This protein binds this small molecule.
Small molecule (SMILES): Nc1ncnc2c1ncn2[C@H]1C[C@H](O)[C@@H](COP(=O)(O)O)O1

Sequence of chain 1.AB:
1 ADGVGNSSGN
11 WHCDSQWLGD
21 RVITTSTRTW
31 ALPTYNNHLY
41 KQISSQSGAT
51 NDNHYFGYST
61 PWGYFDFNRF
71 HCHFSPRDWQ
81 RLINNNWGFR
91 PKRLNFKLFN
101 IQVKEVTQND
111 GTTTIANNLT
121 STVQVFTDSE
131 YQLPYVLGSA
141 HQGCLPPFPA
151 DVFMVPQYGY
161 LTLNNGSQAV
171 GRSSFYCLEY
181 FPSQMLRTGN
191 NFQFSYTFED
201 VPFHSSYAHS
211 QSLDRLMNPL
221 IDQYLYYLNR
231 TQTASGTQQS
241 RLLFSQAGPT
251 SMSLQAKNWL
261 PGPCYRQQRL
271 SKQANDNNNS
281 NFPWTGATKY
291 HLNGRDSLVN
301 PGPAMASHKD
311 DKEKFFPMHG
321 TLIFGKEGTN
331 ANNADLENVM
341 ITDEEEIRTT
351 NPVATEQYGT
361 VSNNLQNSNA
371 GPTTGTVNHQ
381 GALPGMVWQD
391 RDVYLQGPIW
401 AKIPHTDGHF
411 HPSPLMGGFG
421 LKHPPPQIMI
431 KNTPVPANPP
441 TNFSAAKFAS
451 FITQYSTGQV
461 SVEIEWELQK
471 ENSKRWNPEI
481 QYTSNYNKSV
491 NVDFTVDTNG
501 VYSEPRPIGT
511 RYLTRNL

Binding-site contacts:
Ligand atom C4 contacts residue PRO202 of chain 1.AB at 4.0 Å (hydrophobic).
Ligand atom C2' contacts residue HIS411 of chain 1.AB at 4.3 Å.
Ligand atom N1 contacts residue PRO202 of chain 1.AB at 4.0 Å.
Ligand atom C6 contacts residue PRO202 of chain 1.AB at 4.0 Å (hydrophobic).
Ligand atom N6 contacts residue SER413 of chain 1.AB at 3.6 Å.
Ligand atom N9 contacts residue PRO412 of chain 1.AB at 4.4 Å.
Ligand atom N3 contacts residue PRO202 of chain 1.AB at 4.2 Å.
Ligand atom C6 contacts residue VAL201 of chain 1.AB at 4.5 Å (hydrophobic).
Ligand atom N7 contacts residue SER413 of chain 1.AB at 4.3 Å.
Ligand atom C8 contacts residue PRO202 of chain 1.AB at 4.4 Å (hydrophobic).
Ligand atom C8 contacts residue HIS411 of chain 1.AB at 3.4 Å.
Ligand atom N1 contacts residue GLY420 of chain 1.AB at 3.2 Å (h-bond).
Ligand atom C5' contacts residue PRO202 of chain 1.AB at 4.2 Å (hydrophobic).
Ligand atom C5 contacts residue PRO412 of chain 1.AB at 4.1 Å (hydrophobic).
Ligand atom O4' contacts residue PRO202 of chain 1.AB at 4.4 Å.
Ligand atom C2 contacts residue GLY420 of chain 1.AB at 3.8 Å.
Ligand atom N6 contacts residue VAL201 of chain 1.AB at 4.5 Å.
Ligand atom C2 contacts residue PRO412 of chain 1.AB at 4.2 Å (hydrophobic).
Ligand atom N1 contacts residue VAL201 of chain 1.AB at 4.0 Å.
Ligand atom C4 contacts residue PRO412 of chain 1.AB at 4.1 Å (hydrophobic).
Ligand atom O3' contacts residue HIS409 of chain 1.BB at 4.4 Å.
Ligand atom C2 contacts residue PRO202 of chain 1.AB at 4.0 Å (hydrophobic).
Ligand atom O5' contacts residue PRO202 of chain 1.AB at 4.1 Å.
Ligand atom O3P contacts residue PRO202 of chain 1.AB at 4.1 Å.
Ligand atom C6 contacts residue SER413 of chain 1.AB at 4.4 Å.
Ligand atom C5 contacts residue PRO202 of chain 1.AB at 3.9 Å (hydrophobic).
Ligand atom C6 contacts residue GLY420 of chain 1.AB at 4.3 Å.
Ligand atom N6 contacts residue GLY420 of chain 1.AB at 3.6 Å.
Ligand atom P contacts residue PRO202 of chain 1.AB at 4.4 Å.
Ligand atom C6 contacts residue PRO412 of chain 1.AB at 3.6 Å (hydrophobic).
Ligand atom N3 contacts residue PRO412 of chain 1.AB at 4.0 Å.
Ligand atom N6 contacts residue PRO412 of chain 1.AB at 3.6 Å.
Ligand atom N7 contacts residue HIS411 of chain 1.AB at 3.7 Å.
Ligand atom N9 contacts residue HIS411 of chain 1.AB at 4.5 Å.
Ligand atom N1 contacts residue PRO412 of chain 1.AB at 3.7 Å.
Ligand atom N7 contacts residue PRO202 of chain 1.AB at 4.2 Å.
Ligand atom O1P contacts residue PRO202 of chain 1.AB at 4.1 Å.
Ligand atom N9 contacts residue PRO202 of chain 1.AB at 4.3 Å.

Sequence of chain 1.BB:
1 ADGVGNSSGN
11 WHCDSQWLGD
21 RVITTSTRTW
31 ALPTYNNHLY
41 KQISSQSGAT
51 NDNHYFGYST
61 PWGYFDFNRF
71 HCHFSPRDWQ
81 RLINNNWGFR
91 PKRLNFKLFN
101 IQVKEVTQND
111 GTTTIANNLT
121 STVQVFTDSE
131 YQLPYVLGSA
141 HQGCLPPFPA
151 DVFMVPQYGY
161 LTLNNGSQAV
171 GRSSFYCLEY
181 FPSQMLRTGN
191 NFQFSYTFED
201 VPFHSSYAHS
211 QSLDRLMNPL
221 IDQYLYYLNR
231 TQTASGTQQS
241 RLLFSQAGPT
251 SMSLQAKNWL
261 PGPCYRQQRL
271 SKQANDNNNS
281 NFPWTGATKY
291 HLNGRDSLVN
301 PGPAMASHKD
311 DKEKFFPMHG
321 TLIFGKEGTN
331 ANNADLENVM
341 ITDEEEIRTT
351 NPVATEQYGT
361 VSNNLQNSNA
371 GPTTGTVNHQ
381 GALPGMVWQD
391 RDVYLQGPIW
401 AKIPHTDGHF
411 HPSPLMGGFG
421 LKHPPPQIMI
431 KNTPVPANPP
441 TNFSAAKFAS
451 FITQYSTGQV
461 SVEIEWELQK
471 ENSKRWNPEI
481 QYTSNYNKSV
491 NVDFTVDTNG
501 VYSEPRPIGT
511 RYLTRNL